The small molecule below binds the protein below.
Small molecule (SMILES): COc1ccc2[nH]n(C[C@@]3(C)NC(=O)NC3=O)c(=O)c2c1

Sequence of chain 1.A:
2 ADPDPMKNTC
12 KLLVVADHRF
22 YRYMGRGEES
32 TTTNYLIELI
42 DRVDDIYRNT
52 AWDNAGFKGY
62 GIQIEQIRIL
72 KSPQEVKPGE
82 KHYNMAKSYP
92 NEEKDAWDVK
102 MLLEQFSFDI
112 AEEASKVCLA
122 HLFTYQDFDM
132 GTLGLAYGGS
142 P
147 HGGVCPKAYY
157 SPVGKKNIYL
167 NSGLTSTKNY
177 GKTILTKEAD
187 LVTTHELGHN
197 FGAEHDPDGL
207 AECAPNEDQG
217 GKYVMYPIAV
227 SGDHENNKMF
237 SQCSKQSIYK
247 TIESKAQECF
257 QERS

Binding-site contacts:
Ligand atom C8 contacts residue ZN1 of chain 1.C at 2.7 Å.
Ligand atom O19 contacts residue LEU134 of chain 1.A at 2.8 Å (h-bond).
Ligand atom C16 contacts residue ALA225 of chain 1.A at 3.5 Å (hydrophobic).
Ligand atom N4 contacts residue HIS191 of chain 1.A at 3.3 Å (h-bond).
Ligand atom C15 contacts residue ALA225 of chain 1.A at 3.7 Å (hydrophobic).
Ligand atom O9 contacts residue GLY135 of chain 1.A at 3.6 Å.
Ligand atom O20 contacts residue HIS191 of chain 1.A at 3.8 Å.
Ligand atom O20 contacts residue LEU187 of chain 1.A at 3.8 Å.
Ligand atom O9 contacts residue GLU192 of chain 1.A at 2.7 Å (salt-bridge).
Ligand atom O9 contacts residue HIS191 of chain 1.A at 3.3 Å.
Ligand atom C8 contacts residue GLU192 of chain 1.A at 3.5 Å.
Ligand atom C15 contacts residue PRO223 of chain 1.A at 3.3 Å (hydrophobic).
Ligand atom C21 contacts residue LEU187 of chain 1.A at 3.4 Å (hydrophobic).
Ligand atom N4 contacts residue HIS195 of chain 1.A at 3.6 Å.
Ligand atom C8 contacts residue HIS191 of chain 1.A at 3.6 Å.
Ligand atom C8 contacts residue GLY135 of chain 1.A at 3.6 Å.
Ligand atom C17 contacts residue HIS191 of chain 1.A at 3.8 Å.
Ligand atom C16 contacts residue HIS191 of chain 1.A at 3.4 Å.
Ligand atom O9 contacts residue ZN1 of chain 1.C at 2.8 Å.
Ligand atom N4 contacts residue HIS201 of chain 1.A at 3.1 Å (h-bond).
Ligand atom O20 contacts residue VAL188 of chain 1.A at 3.3 Å.
Ligand atom O19 contacts residue GLY135 of chain 1.A at 3.0 Å (h-bond).
Ligand atom C3 contacts residue LEU134 of chain 1.A at 3.8 Å (hydrophobic).
Ligand atom C5 contacts residue HIS201 of chain 1.A at 3.6 Å.
Ligand atom C5 contacts residue ZN1 of chain 1.C at 3.1 Å.
Ligand atom N2 contacts residue PRO223 of chain 1.A at 2.9 Å (h-bond).
Ligand atom O10 contacts residue HIS201 of chain 1.A at 3.0 Å.
Ligand atom O19 contacts residue THR133 of chain 1.A at 3.6 Å.
Ligand atom O9 contacts residue HIS195 of chain 1.A at 3.4 Å.
Ligand atom O10 contacts residue ZN1 of chain 1.C at 3.6 Å.
Ligand atom C14 contacts residue HIS191 of chain 1.A at 3.7 Å.
Ligand atom C15 contacts residue HIS191 of chain 1.A at 3.4 Å.
Ligand atom C12 contacts residue THR133 of chain 1.A at 3.9 Å.
Ligand atom C11 contacts residue LEU136 of chain 1.A at 3.8 Å (hydrophobic).
Ligand atom N4 contacts residue ZN1 of chain 1.C at 1.9 Å.
Ligand atom C21 contacts residue VAL188 of chain 1.A at 3.6 Å (hydrophobic).
Ligand atom C15 contacts residue TYR222 of chain 1.A at 3.5 Å (hydrophobic).
Ligand atom C17 contacts residue ALA225 of chain 1.A at 3.6 Å (hydrophobic).
Ligand atom C14 contacts residue PRO223 of chain 1.A at 3.4 Å (hydrophobic).
Ligand atom N7 contacts residue GLY135 of chain 1.A at 2.8 Å (h-bond).